This protein binds this small molecule.
Small molecule (SMILES): OC[C@H]1O[C@H](O[C@H]2[C@H](O)[C@@H](O)[C@H](OCCCCC3CCCCC3)O[C@@H]2CO)[C@H](O)[C@@H](O)[C@@H]1O

Sequence of chain 1.C:
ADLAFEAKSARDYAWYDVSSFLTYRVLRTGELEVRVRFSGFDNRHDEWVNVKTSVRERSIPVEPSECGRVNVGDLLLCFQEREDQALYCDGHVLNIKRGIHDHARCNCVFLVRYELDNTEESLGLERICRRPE

Binding-site contacts:
Ligand atom C13 contacts residue ARG57 of chain 1.C at 3.9 Å.
Ligand atom O12 contacts residue ARG57 of chain 1.C at 4.0 Å.
Ligand atom C8 contacts residue PHE22 of chain 1.C at 4.1 Å (hydrophobic).
Ligand atom O12 contacts residue GLU58 of chain 1.C at 4.3 Å.
Ligand atom O12 contacts residue PHE6 of chain 1.C at 3.9 Å.
Ligand atom O20 contacts residue LYS53 of chain 1.C at 3.4 Å (salt-bridge).
Ligand atom O22 contacts residue PHE6 of chain 1.C at 4.1 Å.
Ligand atom C11 contacts residue PHE6 of chain 1.C at 4.1 Å (hydrophobic).
Ligand atom O14 contacts residue VAL56 of chain 1.C at 3.5 Å (h-bond).
Ligand atom C13 contacts residue VAL56 of chain 1.C at 3.9 Å (hydrophobic).
Ligand atom O12 contacts residue VAL56 of chain 1.C at 3.8 Å.
Ligand atom C3 contacts residue VAL56 of chain 1.C at 4.4 Å (hydrophobic).
Ligand atom C1 contacts residue VAL56 of chain 1.C at 4.2 Å (hydrophobic).
Ligand atom C15 contacts residue VAL56 of chain 1.C at 4.3 Å (hydrophobic).
Ligand atom C10 contacts residue PHE6 of chain 1.C at 4.1 Å (hydrophobic).
Ligand atom C2 contacts residue VAL56 of chain 1.C at 3.6 Å (hydrophobic).
Ligand atom C10 contacts residue PHE22 of chain 1.C at 3.6 Å (hydrophobic).
Ligand atom C9 contacts residue PHE22 of chain 1.C at 4.1 Å (hydrophobic).
Ligand atom C2 contacts residue PHE6 of chain 1.C at 4.4 Å (hydrophobic).
Ligand atom O14 contacts residue ARG57 of chain 1.C at 4.4 Å.
Ligand atom C4 contacts residue VAL56 of chain 1.C at 4.3 Å (hydrophobic).
Ligand atom C13 contacts residue GLU58 of chain 1.C at 4.1 Å.
Ligand atom C3 contacts residue PHE6 of chain 1.C at 3.9 Å (hydrophobic).
Ligand atom C11 contacts residue PHE22 of chain 1.C at 3.3 Å (hydrophobic).